The protein below binds the small molecule below.
Small molecule (SMILES): CC(=O)N[C@@H]1[C@@H](O)[C@H](O)[C@@H](CO)O[C@H]1O

Sequence of chain 1.A:
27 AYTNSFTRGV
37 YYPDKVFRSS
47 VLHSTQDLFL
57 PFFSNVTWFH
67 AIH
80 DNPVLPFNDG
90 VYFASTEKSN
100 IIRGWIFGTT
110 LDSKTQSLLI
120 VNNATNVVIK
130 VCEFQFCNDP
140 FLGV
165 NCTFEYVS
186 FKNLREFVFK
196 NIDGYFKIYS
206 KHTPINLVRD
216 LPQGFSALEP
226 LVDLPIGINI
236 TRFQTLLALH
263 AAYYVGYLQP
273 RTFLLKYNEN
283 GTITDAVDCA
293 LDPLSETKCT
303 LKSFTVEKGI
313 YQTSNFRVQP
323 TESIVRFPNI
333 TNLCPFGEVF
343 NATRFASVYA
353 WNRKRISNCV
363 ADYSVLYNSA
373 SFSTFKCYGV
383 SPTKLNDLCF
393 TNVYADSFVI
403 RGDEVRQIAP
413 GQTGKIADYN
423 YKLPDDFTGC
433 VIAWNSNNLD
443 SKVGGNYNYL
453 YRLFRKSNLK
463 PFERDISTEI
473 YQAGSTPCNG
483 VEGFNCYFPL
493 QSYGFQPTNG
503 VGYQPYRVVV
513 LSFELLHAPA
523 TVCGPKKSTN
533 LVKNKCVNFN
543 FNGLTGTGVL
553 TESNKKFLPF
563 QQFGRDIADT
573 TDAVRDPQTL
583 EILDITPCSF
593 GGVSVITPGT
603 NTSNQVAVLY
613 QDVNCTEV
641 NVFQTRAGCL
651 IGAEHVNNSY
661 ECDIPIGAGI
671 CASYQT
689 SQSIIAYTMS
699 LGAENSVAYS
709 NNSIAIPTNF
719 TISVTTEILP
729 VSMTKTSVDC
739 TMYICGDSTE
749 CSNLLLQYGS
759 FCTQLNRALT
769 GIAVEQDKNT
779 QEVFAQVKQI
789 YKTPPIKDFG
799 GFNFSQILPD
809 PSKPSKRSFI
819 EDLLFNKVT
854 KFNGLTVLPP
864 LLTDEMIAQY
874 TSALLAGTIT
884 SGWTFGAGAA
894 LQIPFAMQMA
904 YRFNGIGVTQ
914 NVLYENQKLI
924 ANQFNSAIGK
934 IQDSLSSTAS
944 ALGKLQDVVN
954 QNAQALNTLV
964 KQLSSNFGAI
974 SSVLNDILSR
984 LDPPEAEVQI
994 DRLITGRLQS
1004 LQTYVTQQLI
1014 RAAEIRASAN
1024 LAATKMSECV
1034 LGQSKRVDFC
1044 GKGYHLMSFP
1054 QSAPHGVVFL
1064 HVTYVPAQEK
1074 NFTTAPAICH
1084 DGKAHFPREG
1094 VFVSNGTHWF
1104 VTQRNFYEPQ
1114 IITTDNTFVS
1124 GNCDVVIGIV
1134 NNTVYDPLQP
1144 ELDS

Binding-site contacts:
Ligand atom C7 contacts residue ASN710 of chain 1.C at 4.2 Å.
Ligand atom C3 contacts residue ASN709 of chain 1.C at 3.9 Å.
Ligand atom O5 contacts residue ASN709 of chain 1.C at 2.2 Å (h-bond).
Ligand atom O7 contacts residue ASN709 of chain 1.C at 3.8 Å.
Ligand atom N2 contacts residue ASN710 of chain 1.C at 3.6 Å.
Ligand atom C8 contacts residue ASN710 of chain 1.C at 3.7 Å.
Ligand atom C7 contacts residue ASN709 of chain 1.C at 3.4 Å.
Ligand atom C4 contacts residue ASN709 of chain 1.C at 4.2 Å.
Ligand atom C2 contacts residue ASN709 of chain 1.C at 2.6 Å.
Ligand atom O7 contacts residue ASP796 of chain 1.A at 3.1 Å (salt-bridge).
Ligand atom C1 contacts residue ASN709 of chain 1.C at 1.5 Å.
Ligand atom C7 contacts residue ASP796 of chain 1.A at 4.1 Å.
Ligand atom C8 contacts residue SER708 of chain 1.C at 3.7 Å.
Ligand atom C5 contacts residue ASN709 of chain 1.C at 3.6 Å.
Ligand atom N2 contacts residue ASN709 of chain 1.C at 3.2 Å.
Ligand atom C8 contacts residue ASN709 of chain 1.C at 3.5 Å.

Sequence of chain 1.C:
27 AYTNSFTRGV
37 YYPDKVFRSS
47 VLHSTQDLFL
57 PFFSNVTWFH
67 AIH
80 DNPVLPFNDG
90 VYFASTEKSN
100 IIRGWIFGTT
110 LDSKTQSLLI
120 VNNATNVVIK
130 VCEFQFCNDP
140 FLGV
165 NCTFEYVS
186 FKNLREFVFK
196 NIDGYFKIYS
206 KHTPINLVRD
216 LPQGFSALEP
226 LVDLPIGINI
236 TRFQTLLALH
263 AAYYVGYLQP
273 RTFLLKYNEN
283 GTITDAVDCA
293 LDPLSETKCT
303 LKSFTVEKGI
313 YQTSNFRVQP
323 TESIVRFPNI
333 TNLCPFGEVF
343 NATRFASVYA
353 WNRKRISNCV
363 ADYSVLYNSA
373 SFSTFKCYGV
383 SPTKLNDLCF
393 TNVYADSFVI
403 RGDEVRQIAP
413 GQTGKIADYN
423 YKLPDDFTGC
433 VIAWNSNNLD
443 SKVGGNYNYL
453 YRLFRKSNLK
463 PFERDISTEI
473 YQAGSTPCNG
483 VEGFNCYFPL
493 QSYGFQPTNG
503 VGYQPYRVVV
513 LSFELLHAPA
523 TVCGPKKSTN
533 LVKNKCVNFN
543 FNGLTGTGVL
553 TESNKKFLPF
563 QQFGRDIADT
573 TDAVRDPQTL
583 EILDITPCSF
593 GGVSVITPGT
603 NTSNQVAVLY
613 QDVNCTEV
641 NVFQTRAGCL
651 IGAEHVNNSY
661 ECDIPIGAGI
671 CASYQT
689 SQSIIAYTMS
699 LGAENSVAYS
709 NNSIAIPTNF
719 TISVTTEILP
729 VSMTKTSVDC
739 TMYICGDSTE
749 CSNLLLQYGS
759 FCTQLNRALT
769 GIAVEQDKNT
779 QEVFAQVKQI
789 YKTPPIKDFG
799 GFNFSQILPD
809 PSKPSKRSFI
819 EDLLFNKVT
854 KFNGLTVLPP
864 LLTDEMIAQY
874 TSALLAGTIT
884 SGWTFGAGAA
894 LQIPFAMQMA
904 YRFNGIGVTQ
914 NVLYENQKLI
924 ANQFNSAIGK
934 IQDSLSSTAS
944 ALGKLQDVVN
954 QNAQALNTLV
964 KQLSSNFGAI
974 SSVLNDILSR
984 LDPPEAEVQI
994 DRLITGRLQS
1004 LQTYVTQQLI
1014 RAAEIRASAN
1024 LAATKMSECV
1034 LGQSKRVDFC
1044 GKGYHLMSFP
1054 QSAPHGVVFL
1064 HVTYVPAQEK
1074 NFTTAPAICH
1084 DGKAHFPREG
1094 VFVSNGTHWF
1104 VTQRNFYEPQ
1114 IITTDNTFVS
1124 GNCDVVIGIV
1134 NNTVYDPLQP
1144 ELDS